Binding-site contacts:
Ligand atom O6 contacts residue THR206 of chain 1.U at 4.1 Å.
Ligand atom O6 contacts residue ASN204 of chain 1.U at 3.0 Å (h-bond).
Ligand atom O5 contacts residue ASN204 of chain 1.U at 1.4 Å (h-bond).
Ligand atom C5 contacts residue ASN204 of chain 1.U at 2.7 Å.
Ligand atom C6 contacts residue THR206 of chain 1.U at 4.3 Å.
Ligand atom C8 contacts residue GLU245 of chain 1.U at 3.5 Å.
Ligand atom C1 contacts residue ASN204 of chain 1.U at 1.4 Å.
Ligand atom C3 contacts residue ASN204 of chain 1.U at 3.8 Å.
Ligand atom C8 contacts residue ASN246 of chain 1.U at 3.8 Å.
Ligand atom C8 contacts residue ILE247 of chain 1.U at 3.7 Å (hydrophobic).
Ligand atom N2 contacts residue ILE247 of chain 1.U at 4.4 Å.
Ligand atom C4 contacts residue ASN204 of chain 1.U at 3.7 Å.
Ligand atom C7 contacts residue ILE247 of chain 1.U at 4.0 Å (hydrophobic).
Ligand atom C2 contacts residue ASN204 of chain 1.U at 2.9 Å.
Ligand atom C6 contacts residue ASN204 of chain 1.U at 3.5 Å.
Ligand atom N2 contacts residue ASN204 of chain 1.U at 3.8 Å.
Ligand atom O7 contacts residue ILE247 of chain 1.U at 4.5 Å.
Ligand atom C5 contacts residue THR206 of chain 1.U at 4.0 Å.

Sequence of chain 1.U:
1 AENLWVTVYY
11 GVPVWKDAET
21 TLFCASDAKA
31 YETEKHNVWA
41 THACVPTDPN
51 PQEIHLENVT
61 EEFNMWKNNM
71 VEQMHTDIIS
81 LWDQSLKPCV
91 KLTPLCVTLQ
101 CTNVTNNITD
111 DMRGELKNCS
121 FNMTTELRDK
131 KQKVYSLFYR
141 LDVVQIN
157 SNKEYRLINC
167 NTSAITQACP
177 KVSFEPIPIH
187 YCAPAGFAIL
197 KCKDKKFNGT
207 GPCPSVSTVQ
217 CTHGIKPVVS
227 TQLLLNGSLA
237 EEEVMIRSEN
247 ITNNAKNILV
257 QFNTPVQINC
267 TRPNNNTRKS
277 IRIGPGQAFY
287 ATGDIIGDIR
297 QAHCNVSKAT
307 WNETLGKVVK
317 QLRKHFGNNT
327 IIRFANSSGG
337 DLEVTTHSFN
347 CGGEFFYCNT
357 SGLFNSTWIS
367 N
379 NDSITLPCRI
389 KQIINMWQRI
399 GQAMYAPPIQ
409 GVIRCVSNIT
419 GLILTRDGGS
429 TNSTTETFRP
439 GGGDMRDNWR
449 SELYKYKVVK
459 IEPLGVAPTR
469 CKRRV

This small molecule binds to this protein.
Small molecule (SMILES): CC(=O)N[C@H]1[C@H](O[C@H]2[C@H](O)[C@@H](NC(C)=O)CO[C@@H]2CO)O[C@H](CO)[C@@H](O[C@@H]2O[C@H](CO)[C@@H](O)[C@H](O)[C@@H]2O)[C@@H]1O